Sequence of chain 30.B:
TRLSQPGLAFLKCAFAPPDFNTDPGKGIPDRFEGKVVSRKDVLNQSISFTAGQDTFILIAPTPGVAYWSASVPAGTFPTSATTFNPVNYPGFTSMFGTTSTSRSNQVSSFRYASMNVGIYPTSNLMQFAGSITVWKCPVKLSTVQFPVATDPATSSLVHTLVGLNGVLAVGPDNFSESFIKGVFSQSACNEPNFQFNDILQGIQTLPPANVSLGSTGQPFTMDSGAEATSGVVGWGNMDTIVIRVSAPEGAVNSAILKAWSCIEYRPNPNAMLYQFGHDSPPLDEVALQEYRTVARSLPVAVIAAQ

This small molecule binds to this protein.
Small molecule (SMILES): CC(C)[C@H](NC(=O)[C@H](CCCN=C(N)N)NC(=O)[C@@H](N)CCC(=O)O)C(=O)N[C@H](C=O)CCCCN

Binding-site contacts:
Ligand atom CG2 contacts residue PHE76 of chain 30.B at 3.8 Å (hydrophobic).